Binding-site contacts:
Ligand atom C1 contacts residue TYR156 of chain 1.C at 3.7 Å (hydrophobic).
Ligand atom O4 contacts residue GLU154 of chain 1.C at 3.5 Å (salt-bridge).
Ligand atom O2 contacts residue ARG67 of chain 1.C at 3.3 Å (salt-bridge).
Ligand atom O6 contacts residue TYR342 of chain 1.C at 3.6 Å.
Ligand atom C2 contacts residue GLU112 of chain 1.C at 3.4 Å.
Ligand atom C5 contacts residue GLU154 of chain 1.C at 3.2 Å.
Ligand atom O1 contacts residue LYS16 of chain 1.C at 2.9 Å (salt-bridge).
Ligand atom O6 contacts residue ARG345 of chain 1.C at 3.2 Å.
Ligand atom O3 contacts residue TRP63 of chain 1.C at 3.4 Å (h-bond).
Ligand atom C3 contacts residue ASP66 of chain 1.C at 3.5 Å.
Ligand atom O5 contacts residue TRP341 of chain 1.C at 3.2 Å.
Ligand atom O3 contacts residue LYS43 of chain 1.C at 3.8 Å.
Ligand atom C3 contacts residue GLU154 of chain 1.C at 3.7 Å.
Ligand atom C1 contacts residue GLU46 of chain 1.C at 3.4 Å.
Ligand atom O2 contacts residue TRP63 of chain 1.C at 3.3 Å (h-bond).
Ligand atom O4 contacts residue ARG345 of chain 1.C at 3.6 Å.
Ligand atom O2 contacts residue MET331 of chain 1.C at 3.7 Å.
Ligand atom O2 contacts residue GLU45 of chain 1.C at 3.0 Å (salt-bridge).
Ligand atom O6 contacts residue GLU154 of chain 1.C at 3.1 Å (salt-bridge).
Ligand atom C2 contacts residue ASP66 of chain 1.C at 3.1 Å.
Ligand atom O3 contacts residue ASP66 of chain 1.C at 2.9 Å (salt-bridge).
Ligand atom C6 contacts residue ARG345 of chain 1.C at 3.6 Å.
Ligand atom O2 contacts residue LYS16 of chain 1.C at 3.4 Å (salt-bridge).
Ligand atom O1 contacts residue ASP15 of chain 1.C at 3.2 Å (salt-bridge).
Ligand atom O2 contacts residue ASP66 of chain 1.C at 2.9 Å (salt-bridge).
Ligand atom C1 contacts residue TRP341 of chain 1.C at 3.5 Å (hydrophobic).
Ligand atom O1 contacts residue ASN13 of chain 1.C at 3.6 Å (h-bond).
Ligand atom O6 contacts residue PRO155 of chain 1.C at 3.1 Å.
Ligand atom O3 contacts residue TYR156 of chain 1.C at 3.0 Å.
Ligand atom C6 contacts residue GLU154 of chain 1.C at 3.2 Å.
Ligand atom C1 contacts residue LYS16 of chain 1.C at 3.7 Å.
Ligand atom O2 contacts residue ALA64 of chain 1.C at 3.5 Å.
Ligand atom O3 contacts residue GLU45 of chain 1.C at 2.9 Å (salt-bridge).
Ligand atom O2 contacts residue GLU112 of chain 1.C at 3.1 Å (salt-bridge).
Ligand atom O6 contacts residue TYR156 of chain 1.C at 3.5 Å.
Ligand atom O5 contacts residue TYR342 of chain 1.C at 3.5 Å.
Ligand atom O5 contacts residue TYR156 of chain 1.C at 3.4 Å.
Ligand atom C6 contacts residue TYR156 of chain 1.C at 3.6 Å (hydrophobic).
Ligand atom O6 contacts residue TRP341 of chain 1.C at 3.5 Å (h-bond).
Ligand atom O5 contacts residue GLU46 of chain 1.C at 3.0 Å (salt-bridge).

Sequence of chain 1.C:
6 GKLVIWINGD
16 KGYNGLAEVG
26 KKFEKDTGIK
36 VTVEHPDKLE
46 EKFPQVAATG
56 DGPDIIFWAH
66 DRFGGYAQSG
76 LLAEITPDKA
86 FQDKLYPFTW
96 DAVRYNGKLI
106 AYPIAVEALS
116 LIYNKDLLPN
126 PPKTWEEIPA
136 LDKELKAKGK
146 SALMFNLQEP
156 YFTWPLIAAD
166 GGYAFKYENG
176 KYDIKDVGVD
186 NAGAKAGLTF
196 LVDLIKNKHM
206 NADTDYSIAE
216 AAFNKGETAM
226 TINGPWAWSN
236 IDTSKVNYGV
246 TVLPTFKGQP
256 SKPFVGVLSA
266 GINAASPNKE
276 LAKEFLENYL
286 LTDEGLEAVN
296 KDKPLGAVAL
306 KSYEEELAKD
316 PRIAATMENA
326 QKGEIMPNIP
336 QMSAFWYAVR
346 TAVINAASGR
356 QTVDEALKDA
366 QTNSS

A small-molecule ligand and the protein it binds are described below.
Small molecule (SMILES): OC[C@H]1O[C@H](O[C@H]2[C@H](O)[C@@H](O)[C@@H](O[C@H]3[C@H](O)[C@@H](O)[C@@H](O[C@H]4[C@H](O)[C@@H](O)[C@@H](O)O[C@@H]4CO)O[C@@H]3CO)O[C@@H]2CO)[C@H](O)[C@@H](O)[C@@H]1O